Sequence of chain 38.A:
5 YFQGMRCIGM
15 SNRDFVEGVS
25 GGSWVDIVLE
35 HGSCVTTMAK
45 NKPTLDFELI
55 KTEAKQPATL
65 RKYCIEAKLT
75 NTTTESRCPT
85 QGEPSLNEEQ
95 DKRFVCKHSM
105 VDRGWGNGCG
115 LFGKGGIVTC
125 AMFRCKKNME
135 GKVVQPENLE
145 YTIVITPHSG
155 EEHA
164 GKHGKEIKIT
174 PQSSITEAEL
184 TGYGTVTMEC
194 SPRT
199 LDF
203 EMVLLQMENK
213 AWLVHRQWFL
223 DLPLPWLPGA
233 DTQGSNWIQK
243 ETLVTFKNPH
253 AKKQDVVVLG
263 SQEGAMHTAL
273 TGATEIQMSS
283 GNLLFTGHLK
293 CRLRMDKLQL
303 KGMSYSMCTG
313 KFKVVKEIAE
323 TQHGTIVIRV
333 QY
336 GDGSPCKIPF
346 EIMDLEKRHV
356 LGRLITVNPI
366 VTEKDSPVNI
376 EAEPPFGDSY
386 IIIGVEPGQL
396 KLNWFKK

This small molecule binds to this protein.
Small molecule (SMILES): CC(=O)N[C@@H]1[C@@H](O)[C@H](O)[C@@H](CO)O[C@H]1O

Sequence of chain 38.B:
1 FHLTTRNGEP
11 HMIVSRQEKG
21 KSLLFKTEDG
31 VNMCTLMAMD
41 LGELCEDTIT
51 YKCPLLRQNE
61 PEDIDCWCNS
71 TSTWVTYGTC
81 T

Binding-site contacts:
Ligand atom C8 contacts residue PHE98 of chain 38.A at 3.6 Å (hydrophobic).
Ligand atom O6 contacts residue ASN75 of chain 38.A at 3.8 Å.
Ligand atom O7 contacts residue MET126 of chain 38.A at 3.1 Å.
Ligand atom O5 contacts residue ASN75 of chain 38.A at 2.1 Å (h-bond).
Ligand atom O3 contacts residue NAG1 of chain 38.N at 2.4 Å (h-bond).
Ligand atom C1 contacts residue ASN75 of chain 38.A at 1.3 Å.
Ligand atom N2 contacts residue ASN75 of chain 38.A at 3.0 Å (h-bond).
Ligand atom C3 contacts residue NAG1 of chain 38.N at 3.3 Å.
Ligand atom O6 contacts residue GLU46 of chain 38.B at 3.8 Å.
Ligand atom O7 contacts residue ASN75 of chain 38.A at 3.2 Å (h-bond).
Ligand atom C6 contacts residue ASN75 of chain 38.A at 3.8 Å.
Ligand atom C5 contacts residue NAG1 of chain 38.N at 3.7 Å.
Ligand atom C8 contacts residue ASN75 of chain 38.A at 3.0 Å.
Ligand atom C2 contacts residue ASN75 of chain 38.A at 2.6 Å.
Ligand atom C2 contacts residue NAG1 of chain 38.N at 4.1 Å.
Ligand atom C8 contacts residue MET126 of chain 38.A at 3.7 Å (hydrophobic).
Ligand atom O6 contacts residue CYS45 of chain 38.B at 3.4 Å (h-bond).
Ligand atom C5 contacts residue ASN75 of chain 38.A at 3.2 Å.
Ligand atom C6 contacts residue NAG1 of chain 38.N at 3.4 Å.
Ligand atom C4 contacts residue NAG1 of chain 38.N at 2.9 Å.
Ligand atom C6 contacts residue THR48 of chain 38.B at 4.4 Å.
Ligand atom C4 contacts residue ASN75 of chain 38.A at 4.0 Å.
Ligand atom C6 contacts residue CYS45 of chain 38.B at 4.4 Å (hydrophobic).
Ligand atom O5 contacts residue THR48 of chain 38.B at 4.0 Å.
Ligand atom C7 contacts residue ASN75 of chain 38.A at 2.8 Å.
Ligand atom C3 contacts residue ASN75 of chain 38.A at 3.5 Å.
Ligand atom O4 contacts residue NAG1 of chain 38.N at 1.6 Å.
Ligand atom O6 contacts residue NAG1 of chain 38.N at 4.1 Å.
Ligand atom O6 contacts residue THR48 of chain 38.B at 4.0 Å.
Ligand atom C7 contacts residue MET126 of chain 38.A at 3.8 Å (hydrophobic).